Sequence of chain 3.A:
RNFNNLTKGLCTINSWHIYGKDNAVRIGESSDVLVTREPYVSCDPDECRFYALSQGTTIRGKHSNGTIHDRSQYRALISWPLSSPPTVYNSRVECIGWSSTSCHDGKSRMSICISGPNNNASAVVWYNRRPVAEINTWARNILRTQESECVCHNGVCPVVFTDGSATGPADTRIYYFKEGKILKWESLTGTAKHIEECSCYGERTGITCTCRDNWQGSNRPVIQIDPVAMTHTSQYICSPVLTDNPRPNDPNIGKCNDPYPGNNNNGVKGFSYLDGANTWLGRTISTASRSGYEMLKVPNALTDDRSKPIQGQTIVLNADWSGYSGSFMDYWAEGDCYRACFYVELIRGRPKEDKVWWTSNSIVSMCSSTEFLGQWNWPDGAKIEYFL

The small molecule below binds the protein below.
Small molecule (SMILES): [H]/N=C(\N)N[C@H]1C=C(C(=O)O)O[C@@H]([C@H](O)[C@H](O)CO)[C@@H]1NC(C)=O

Binding-site contacts:
Ligand atom NH2 contacts residue ASP70 of chain 3.A at 3.0 Å (salt-bridge).
Ligand atom C3 contacts residue TYR324 of chain 3.A at 3.0 Å (hydrophobic).
Ligand atom C6 contacts residue GLU197 of chain 3.A at 3.5 Å.
Ligand atom O1B contacts residue ARG37 of chain 3.A at 2.8 Å (salt-bridge).
Ligand atom C4 contacts residue TYR324 of chain 3.A at 3.7 Å (hydrophobic).
Ligand atom O6 contacts residue GLU197 of chain 3.A at 3.6 Å.
Ligand atom C6 contacts residue TYR324 of chain 3.A at 3.7 Å (hydrophobic).
Ligand atom O1A contacts residue TYR324 of chain 3.A at 3.4 Å (h-bond).
Ligand atom O1B contacts residue TYR324 of chain 3.A at 3.4 Å (h-bond).
Ligand atom O9 contacts residue ARG144 of chain 3.A at 3.3 Å (salt-bridge).
Ligand atom C3 contacts residue GLU38 of chain 3.A at 3.6 Å.
Ligand atom C2 contacts residue TYR324 of chain 3.A at 3.1 Å (hydrophobic).
Ligand atom NH1 contacts residue GLU147 of chain 3.A at 3.0 Å (salt-bridge).
Ligand atom O6 contacts residue TYR324 of chain 3.A at 3.0 Å (h-bond).
Ligand atom C1 contacts residue ARG290 of chain 3.A at 3.6 Å.
Ligand atom O10 contacts residue ASP70 of chain 3.A at 3.4 Å.
Ligand atom CZ contacts residue GLU38 of chain 3.A at 3.7 Å.
Ligand atom C8 contacts residue GLU196 of chain 3.A at 3.5 Å.
Ligand atom NH1 contacts residue TRP98 of chain 3.A at 3.1 Å (h-bond).
Ligand atom O8 contacts residue ARG212 of chain 3.A at 3.4 Å.
Ligand atom C1 contacts residue TYR324 of chain 3.A at 3.0 Å (hydrophobic).
Ligand atom O6 contacts residue ARG212 of chain 3.A at 3.4 Å (salt-bridge).
Ligand atom C8 contacts residue ARG212 of chain 3.A at 3.7 Å.
Ligand atom O8 contacts residue GLU196 of chain 3.A at 2.6 Å (salt-bridge).
Ligand atom NE contacts residue ASP70 of chain 3.A at 3.0 Å (salt-bridge).
Ligand atom CZ contacts residue TRP98 of chain 3.A at 3.4 Å (hydrophobic).
Ligand atom C9 contacts residue ALA166 of chain 3.A at 3.7 Å (hydrophobic).
Ligand atom C11 contacts residue ILE142 of chain 3.A at 3.6 Å (hydrophobic).
Ligand atom NE contacts residue GLU38 of chain 3.A at 3.4 Å (salt-bridge).
Ligand atom O1B contacts residue ARG290 of chain 3.A at 3.0 Å (salt-bridge).
Ligand atom O9 contacts residue GLU196 of chain 3.A at 2.4 Å (salt-bridge).
Ligand atom O9 contacts residue ALA166 of chain 3.A at 3.4 Å.
Ligand atom C3 contacts residue ASP70 of chain 3.A at 3.6 Å.
Ligand atom O10 contacts residue ARG71 of chain 3.A at 2.9 Å (salt-bridge).
Ligand atom NH2 contacts residue ARG75 of chain 3.A at 3.3 Å (salt-bridge).
Ligand atom C11 contacts residue TRP98 of chain 3.A at 3.5 Å (hydrophobic).
Ligand atom O1A contacts residue ARG290 of chain 3.A at 2.7 Å (salt-bridge).
Ligand atom C9 contacts residue GLU196 of chain 3.A at 3.3 Å.
Ligand atom O1A contacts residue ARG212 of chain 3.A at 3.3 Å (salt-bridge).
Ligand atom NH2 contacts residue TRP98 of chain 3.A at 2.8 Å (h-bond).